A small-molecule ligand and the protein it binds are described below.
Small molecule (SMILES): CCCCCCCCCC[n+]1ccn(CC(O)(P(=O)([O-])O)P(=O)(O)O)c1

Binding-site contacts:
Ligand atom CAR contacts residue 8PH1 of chain 1.I at 3.4 Å.
Ligand atom CAO contacts residue PHE278 of chain 1.A at 4.3 Å (hydrophobic).
Ligand atom CAA contacts residue LEU66 of chain 1.A at 4.5 Å (hydrophobic).
Ligand atom CAM contacts residue PHE278 of chain 1.A at 3.7 Å (hydrophobic).
Ligand atom CAO contacts residue PHE44 of chain 1.A at 3.5 Å (hydrophobic).
Ligand atom CAL contacts residue LEU173 of chain 1.A at 4.3 Å (hydrophobic).
Ligand atom CAA contacts residue VAL59 of chain 1.A at 3.7 Å (hydrophobic).
Ligand atom CAQ contacts residue PRO282 of chain 1.A at 3.8 Å (hydrophobic).
Ligand atom CAP contacts residue PHE44 of chain 1.A at 4.0 Å (hydrophobic).
Ligand atom CAM contacts residue TYR63 of chain 1.A at 3.9 Å (hydrophobic).
Ligand atom CAA contacts residue PHE62 of chain 1.A at 3.9 Å (hydrophobic).
Ligand atom CAA contacts residue TYR63 of chain 1.A at 4.0 Å (hydrophobic).
Ligand atom CAA contacts residue LEU173 of chain 1.A at 3.4 Å (hydrophobic).
Ligand atom CAR contacts residue PRO282 of chain 1.A at 4.5 Å (hydrophobic).
Ligand atom CAL contacts residue LEU66 of chain 1.A at 4.2 Å (hydrophobic).
Ligand atom CAR contacts residue PHE44 of chain 1.A at 4.0 Å (hydrophobic).
Ligand atom CAL contacts residue VAL169 of chain 1.A at 4.2 Å (hydrophobic).
Ligand atom CAQ contacts residue PHE44 of chain 1.A at 3.5 Å (hydrophobic).
Ligand atom CAL contacts residue TYR63 of chain 1.A at 3.6 Å (hydrophobic).
Ligand atom CAM contacts residue LEU173 of chain 1.A at 4.2 Å (hydrophobic).
Ligand atom CAN contacts residue TYR63 of chain 1.A at 4.1 Å (hydrophobic).

Sequence of chain 1.A:
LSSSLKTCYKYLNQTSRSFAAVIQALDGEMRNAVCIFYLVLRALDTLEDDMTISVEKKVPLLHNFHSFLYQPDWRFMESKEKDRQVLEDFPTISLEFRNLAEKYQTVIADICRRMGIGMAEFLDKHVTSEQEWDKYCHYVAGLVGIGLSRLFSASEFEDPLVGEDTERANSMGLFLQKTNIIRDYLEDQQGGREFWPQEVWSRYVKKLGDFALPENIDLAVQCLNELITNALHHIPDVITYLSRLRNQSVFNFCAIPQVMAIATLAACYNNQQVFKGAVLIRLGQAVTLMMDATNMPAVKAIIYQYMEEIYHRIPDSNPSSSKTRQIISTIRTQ